A protein and the small-molecule ligand that binds it are described below.
Small molecule (SMILES): OC[C@H]1O[C@@H](O)[C@H](O)[C@@H](O)[C@@H]1O

Sequence of chain 1.C:
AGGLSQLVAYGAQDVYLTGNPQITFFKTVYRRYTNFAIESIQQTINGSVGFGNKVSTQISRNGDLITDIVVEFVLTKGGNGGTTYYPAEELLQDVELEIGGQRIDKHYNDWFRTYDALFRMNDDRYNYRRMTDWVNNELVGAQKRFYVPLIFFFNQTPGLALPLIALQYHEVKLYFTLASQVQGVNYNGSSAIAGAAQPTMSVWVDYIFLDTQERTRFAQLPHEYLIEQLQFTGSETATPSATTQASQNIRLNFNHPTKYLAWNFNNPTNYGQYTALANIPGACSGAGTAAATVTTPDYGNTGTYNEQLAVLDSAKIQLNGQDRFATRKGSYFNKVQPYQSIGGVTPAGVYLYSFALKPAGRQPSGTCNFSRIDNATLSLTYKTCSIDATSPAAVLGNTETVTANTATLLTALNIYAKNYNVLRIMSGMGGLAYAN

Binding-site contacts:
Ligand atom C5 contacts residue ASN405 of chain 1.C at 3.6 Å.
Ligand atom C1 contacts residue ASN405 of chain 1.C at 1.4 Å.
Ligand atom O4 contacts residue THR390 of chain 1.C at 4.0 Å.
Ligand atom C6 contacts residue ASP388 of chain 1.C at 3.1 Å.
Ligand atom O5 contacts residue ASP388 of chain 1.C at 4.0 Å.
Ligand atom C5 contacts residue ASP388 of chain 1.C at 3.5 Å.
Ligand atom O2 contacts residue THR406 of chain 1.C at 4.2 Å.
Ligand atom C2 contacts residue ASN405 of chain 1.C at 2.4 Å.
Ligand atom C3 contacts residue ASN405 of chain 1.C at 3.7 Å.
Ligand atom O2 contacts residue ASN405 of chain 1.C at 2.8 Å (h-bond).
Ligand atom C4 contacts residue ASN405 of chain 1.C at 4.2 Å.
Ligand atom C6 contacts residue THR390 of chain 1.C at 4.1 Å.
Ligand atom C5 contacts residue THR390 of chain 1.C at 4.2 Å.
Ligand atom O6 contacts residue ASP388 of chain 1.C at 4.3 Å.
Ligand atom O5 contacts residue ASN405 of chain 1.C at 2.4 Å (h-bond).